A protein and the small-molecule ligand that binds it are described below.
Small molecule (SMILES): CC(=O)N[C@H]1[C@H](O[C@H]2[C@H](O)[C@@H](NC(C)=O)CO[C@@H]2CO)O[C@H](CO)[C@@H](O)[C@@H]1O

Binding-site contacts:
Ligand atom C4 contacts residue TYR701 of chain 1.H at 4.3 Å (hydrophobic).
Ligand atom O6 contacts residue ASP859 of chain 1.H at 3.7 Å.
Ligand atom N2 contacts residue ASN920 of chain 1.H at 3.6 Å.
Ligand atom C6 contacts residue TYR701 of chain 1.H at 3.9 Å (hydrophobic).
Ligand atom C3 contacts residue TYR701 of chain 1.H at 3.9 Å (hydrophobic).
Ligand atom O5 contacts residue ASN920 of chain 1.H at 2.0 Å (h-bond).
Ligand atom C4 contacts residue ASN920 of chain 1.H at 4.2 Å.
Ligand atom C6 contacts residue ASN920 of chain 1.H at 4.2 Å.
Ligand atom O7 contacts residue ASN920 of chain 1.H at 3.8 Å.
Ligand atom C1 contacts residue ASN920 of chain 1.H at 1.6 Å.
Ligand atom C6 contacts residue ASP859 of chain 1.H at 3.8 Å.
Ligand atom C3 contacts residue ASN920 of chain 1.H at 4.1 Å.
Ligand atom C8 contacts residue CYS919 of chain 1.H at 3.0 Å (hydrophobic).
Ligand atom C2 contacts residue ASN920 of chain 1.H at 3.0 Å.
Ligand atom C5 contacts residue TYR701 of chain 1.H at 3.5 Å (hydrophobic).
Ligand atom C1 contacts residue TYR701 of chain 1.H at 4.2 Å (hydrophobic).
Ligand atom C6 contacts residue GLN702 of chain 1.H at 4.2 Å.
Ligand atom O6 contacts residue TYR701 of chain 1.H at 4.5 Å.
Ligand atom C7 contacts residue ASN920 of chain 1.H at 3.7 Å.
Ligand atom C5 contacts residue ASN920 of chain 1.H at 3.3 Å.
Ligand atom O5 contacts residue TYR701 of chain 1.H at 3.8 Å.
Ligand atom O4 contacts residue TYR701 of chain 1.H at 3.8 Å.
Ligand atom C8 contacts residue ASN920 of chain 1.H at 4.4 Å.
Ligand atom O6 contacts residue GLN702 of chain 1.H at 3.7 Å.
Ligand atom C7 contacts residue CYS919 of chain 1.H at 4.1 Å (hydrophobic).

Sequence of chain 1.H:
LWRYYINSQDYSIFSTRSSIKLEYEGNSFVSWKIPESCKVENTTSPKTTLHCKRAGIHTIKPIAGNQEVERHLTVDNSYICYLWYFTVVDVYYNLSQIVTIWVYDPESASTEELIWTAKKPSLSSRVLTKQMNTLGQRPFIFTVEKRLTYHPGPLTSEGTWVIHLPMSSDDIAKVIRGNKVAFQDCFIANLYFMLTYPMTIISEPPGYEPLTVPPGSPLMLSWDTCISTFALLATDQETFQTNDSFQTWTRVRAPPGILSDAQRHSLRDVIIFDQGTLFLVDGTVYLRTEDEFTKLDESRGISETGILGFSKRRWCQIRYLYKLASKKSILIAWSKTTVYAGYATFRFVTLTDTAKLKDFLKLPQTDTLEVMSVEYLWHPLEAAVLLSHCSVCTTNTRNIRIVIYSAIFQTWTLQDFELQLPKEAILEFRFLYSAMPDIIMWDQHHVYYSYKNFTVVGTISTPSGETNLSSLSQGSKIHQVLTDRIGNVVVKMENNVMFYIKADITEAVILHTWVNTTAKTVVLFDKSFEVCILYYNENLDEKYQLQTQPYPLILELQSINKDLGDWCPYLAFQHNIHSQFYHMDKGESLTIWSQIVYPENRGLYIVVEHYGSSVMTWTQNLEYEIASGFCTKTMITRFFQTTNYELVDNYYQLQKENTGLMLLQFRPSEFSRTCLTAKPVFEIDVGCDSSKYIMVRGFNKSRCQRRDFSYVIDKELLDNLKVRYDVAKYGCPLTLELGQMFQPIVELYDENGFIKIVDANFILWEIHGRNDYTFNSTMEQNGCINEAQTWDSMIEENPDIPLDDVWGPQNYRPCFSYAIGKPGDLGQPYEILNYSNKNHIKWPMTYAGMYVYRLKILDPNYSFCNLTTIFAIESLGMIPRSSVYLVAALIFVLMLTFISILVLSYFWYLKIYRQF